Sequence of chain 1.T:
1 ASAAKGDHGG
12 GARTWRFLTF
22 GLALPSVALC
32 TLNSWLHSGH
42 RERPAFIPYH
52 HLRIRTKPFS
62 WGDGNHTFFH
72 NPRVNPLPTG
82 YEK

Sequence of chain 1.B:
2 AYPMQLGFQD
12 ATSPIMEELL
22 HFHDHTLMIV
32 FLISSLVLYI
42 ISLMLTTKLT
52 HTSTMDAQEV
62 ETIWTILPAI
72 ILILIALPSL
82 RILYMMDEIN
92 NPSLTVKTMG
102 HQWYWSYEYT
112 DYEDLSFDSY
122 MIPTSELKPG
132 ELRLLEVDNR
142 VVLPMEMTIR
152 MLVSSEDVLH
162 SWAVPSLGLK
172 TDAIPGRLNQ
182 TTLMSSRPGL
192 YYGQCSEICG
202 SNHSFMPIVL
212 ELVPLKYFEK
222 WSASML

A small-molecule ligand and the protein it binds are described below.
Small molecule (SMILES): C[C@H](CCC(=O)O)[C@H]1CC[C@H]2[C@@H]3[C@H](O)C[C@@H]4C[C@H](O)CC[C@]4(C)[C@H]3C[C@H](O)[C@]12C

Binding-site contacts:
Ligand atom C20 contacts residue PHE18 of chain 1.T at 3.9 Å (hydrophobic).
Ligand atom C5 contacts residue THR66 of chain 1.B at 3.9 Å.
Ligand atom C12 contacts residue PHE21 of chain 1.T at 3.9 Å (hydrophobic).
Ligand atom C19 contacts residue TRP275 of chain 1.A at 3.8 Å (hydrophobic).
Ligand atom O3 contacts residue GLU62 of chain 1.B at 3.7 Å.
Ligand atom C18 contacts residue TRP275 of chain 1.A at 4.0 Å (hydrophobic).
Ligand atom C18 contacts residue GLY22 of chain 1.T at 3.6 Å.
Ligand atom C18 contacts residue PHE18 of chain 1.T at 4.0 Å (hydrophobic).
Ligand atom C15 contacts residue MET271 of chain 1.A at 3.9 Å (hydrophobic).
Ligand atom O26 contacts residue ARG17 of chain 1.T at 3.0 Å (salt-bridge).
Ligand atom O25 contacts residue ARG14 of chain 1.T at 3.0 Å (salt-bridge).
Ligand atom C21 contacts residue PHE21 of chain 1.T at 4.0 Å (hydrophobic).
Ligand atom C7 contacts residue TRP275 of chain 1.A at 4.0 Å (hydrophobic).
Ligand atom C4 contacts residue THR66 of chain 1.B at 3.9 Å.
Ligand atom C7 contacts residue GLU62 of chain 1.B at 3.6 Å.
Ligand atom C15 contacts residue TRP275 of chain 1.A at 4.0 Å (hydrophobic).
Ligand atom C11 contacts residue PEK1 of chain 1.RB at 3.7 Å.
Ligand atom C2 contacts residue PEK1 of chain 1.RB at 3.6 Å.
Ligand atom O26 contacts residue MET271 of chain 1.A at 4.0 Å.
Ligand atom C15 contacts residue GLY272 of chain 1.A at 4.0 Å.
Ligand atom O26 contacts residue ARG14 of chain 1.T at 3.0 Å (salt-bridge).
Ligand atom C4 contacts residue GLU62 of chain 1.B at 3.7 Å.
Ligand atom C6 contacts residue GLU62 of chain 1.B at 4.0 Å.
Ligand atom C1 contacts residue PEK1 of chain 1.RB at 4.1 Å.
Ligand atom C23 contacts residue ARG17 of chain 1.T at 4.0 Å.
Ligand atom C19 contacts residue PHE21 of chain 1.T at 3.9 Å (hydrophobic).
Ligand atom O3 contacts residue THR63 of chain 1.B at 3.2 Å (h-bond).
Ligand atom C24 contacts residue MET271 of chain 1.A at 3.8 Å (hydrophobic).
Ligand atom C18 contacts residue PHE21 of chain 1.T at 4.1 Å (hydrophobic).
Ligand atom C22 contacts residue MET271 of chain 1.A at 3.8 Å (hydrophobic).
Ligand atom C16 contacts residue MET271 of chain 1.A at 3.8 Å (hydrophobic).
Ligand atom C24 contacts residue ARG14 of chain 1.T at 3.7 Å.
Ligand atom C21 contacts residue PHE18 of chain 1.T at 3.9 Å (hydrophobic).
Ligand atom O12 contacts residue PEK1 of chain 1.RB at 3.6 Å (h-bond).
Ligand atom O25 contacts residue MET271 of chain 1.A at 3.6 Å.
Ligand atom C24 contacts residue ARG17 of chain 1.T at 3.6 Å.
Ligand atom O7 contacts residue GLU62 of chain 1.B at 2.8 Å (salt-bridge).
Ligand atom C6 contacts residue THR66 of chain 1.B at 4.0 Å.
Ligand atom C6 contacts residue TRP275 of chain 1.A at 3.7 Å (hydrophobic).
Ligand atom C11 contacts residue PHE21 of chain 1.T at 3.8 Å (hydrophobic).

Sequence of chain 1.A:
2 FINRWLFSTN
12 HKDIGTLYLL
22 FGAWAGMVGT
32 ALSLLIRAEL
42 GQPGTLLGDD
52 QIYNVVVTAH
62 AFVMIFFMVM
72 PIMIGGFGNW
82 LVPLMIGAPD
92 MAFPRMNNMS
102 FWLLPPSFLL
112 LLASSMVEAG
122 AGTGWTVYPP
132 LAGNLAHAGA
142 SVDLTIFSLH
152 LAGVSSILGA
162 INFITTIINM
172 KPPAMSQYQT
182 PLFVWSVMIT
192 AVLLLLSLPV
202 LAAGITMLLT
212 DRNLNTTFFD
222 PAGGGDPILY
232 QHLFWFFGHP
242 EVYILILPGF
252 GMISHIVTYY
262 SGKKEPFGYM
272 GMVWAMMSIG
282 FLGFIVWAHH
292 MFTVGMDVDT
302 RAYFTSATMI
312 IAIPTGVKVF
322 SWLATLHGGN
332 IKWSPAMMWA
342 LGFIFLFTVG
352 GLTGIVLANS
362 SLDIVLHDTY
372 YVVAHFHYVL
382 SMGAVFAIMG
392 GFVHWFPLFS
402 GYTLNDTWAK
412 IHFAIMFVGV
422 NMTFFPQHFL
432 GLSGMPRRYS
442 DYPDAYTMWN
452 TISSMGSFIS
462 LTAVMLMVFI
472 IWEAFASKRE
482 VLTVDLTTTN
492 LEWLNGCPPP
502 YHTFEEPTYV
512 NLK